A small-molecule ligand and the protein it binds are described below.
Small molecule (SMILES): CC(=O)N[C@@H]1[C@@H](O)[C@H](O)[C@@H](CO)O[C@H]1O

Sequence of chain 1.A:
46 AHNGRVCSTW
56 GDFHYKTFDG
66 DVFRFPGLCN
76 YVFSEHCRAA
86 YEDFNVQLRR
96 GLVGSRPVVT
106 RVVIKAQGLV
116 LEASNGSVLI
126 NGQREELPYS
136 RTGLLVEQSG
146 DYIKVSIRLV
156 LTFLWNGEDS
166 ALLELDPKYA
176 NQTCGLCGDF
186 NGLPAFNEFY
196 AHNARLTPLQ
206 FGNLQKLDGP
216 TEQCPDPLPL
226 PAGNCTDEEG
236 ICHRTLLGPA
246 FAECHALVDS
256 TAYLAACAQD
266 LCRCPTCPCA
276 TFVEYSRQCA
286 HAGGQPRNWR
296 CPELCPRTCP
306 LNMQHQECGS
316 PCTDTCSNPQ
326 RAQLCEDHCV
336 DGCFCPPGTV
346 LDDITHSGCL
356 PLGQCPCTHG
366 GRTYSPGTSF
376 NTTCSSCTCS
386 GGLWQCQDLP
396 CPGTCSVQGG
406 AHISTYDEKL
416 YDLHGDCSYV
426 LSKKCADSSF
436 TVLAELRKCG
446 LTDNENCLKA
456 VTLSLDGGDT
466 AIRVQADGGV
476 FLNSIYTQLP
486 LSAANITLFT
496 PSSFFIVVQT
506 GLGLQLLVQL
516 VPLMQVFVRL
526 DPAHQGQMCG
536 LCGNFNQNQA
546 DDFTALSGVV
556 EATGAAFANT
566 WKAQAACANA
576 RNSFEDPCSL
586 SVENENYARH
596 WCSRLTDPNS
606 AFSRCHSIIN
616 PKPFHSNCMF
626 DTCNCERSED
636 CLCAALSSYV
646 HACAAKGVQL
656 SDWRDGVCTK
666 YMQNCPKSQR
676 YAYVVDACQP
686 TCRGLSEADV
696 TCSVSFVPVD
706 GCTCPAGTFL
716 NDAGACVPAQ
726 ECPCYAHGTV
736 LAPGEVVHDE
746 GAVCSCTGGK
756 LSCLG

Binding-site contacts:
Ligand atom O5 contacts residue ASN490 of chain 1.A at 2.3 Å (h-bond).
Ligand atom C1 contacts residue ALA489 of chain 1.A at 4.3 Å (hydrophobic).
Ligand atom N2 contacts residue ALA489 of chain 1.A at 4.2 Å.
Ligand atom C2 contacts residue ASN490 of chain 1.A at 2.4 Å.
Ligand atom C3 contacts residue ASN490 of chain 1.A at 3.8 Å.
Ligand atom C5 contacts residue ASN490 of chain 1.A at 3.6 Å.
Ligand atom N2 contacts residue ASN490 of chain 1.A at 3.0 Å (h-bond).
Ligand atom C1 contacts residue ASN490 of chain 1.A at 1.4 Å.
Ligand atom C2 contacts residue ALA489 of chain 1.A at 4.2 Å (hydrophobic).
Ligand atom C7 contacts residue ASN490 of chain 1.A at 3.1 Å.
Ligand atom C4 contacts residue ASN490 of chain 1.A at 4.2 Å.
Ligand atom C8 contacts residue ASN490 of chain 1.A at 3.7 Å.
Ligand atom O7 contacts residue ASN490 of chain 1.A at 3.2 Å (h-bond).